Binding-site contacts:
Ligand atom N11 contacts residue LEU147 of chain 1.A at 3.8 Å.
Ligand atom C17 contacts residue THR92 of chain 1.A at 3.5 Å.
Ligand atom C10 contacts residue THR92 of chain 1.A at 3.3 Å.
Ligand atom C13 contacts residue TYR30 of chain 1.A at 3.3 Å (hydrophobic).
Ligand atom N08 contacts residue PHE94 of chain 1.A at 3.8 Å.
Ligand atom O14 contacts residue PHE159 of chain 1.A at 3.9 Å.
Ligand atom N08 contacts residue MET95 of chain 1.A at 2.9 Å (h-bond).
Ligand atom C01 contacts residue LEU147 of chain 1.A at 3.7 Å (hydrophobic).
Ligand atom C28 contacts residue PHE94 of chain 1.A at 3.8 Å (hydrophobic).
Ligand atom CL4 contacts residue VAL33 of chain 1.A at 3.8 Å.
Ligand atom C28 contacts residue GLY98 of chain 1.A at 3.5 Å.
Ligand atom O14 contacts residue VAL33 of chain 1.A at 3.7 Å.
Ligand atom C28 contacts residue MET95 of chain 1.A at 3.2 Å (hydrophobic).
Ligand atom C10 contacts residue ALA46 of chain 1.A at 3.7 Å (hydrophobic).
Ligand atom CL4 contacts residue LYS48 of chain 1.A at 3.6 Å.
Ligand atom C01 contacts residue ALA46 of chain 1.A at 3.5 Å (hydrophobic).
Ligand atom C27 contacts residue MET95 of chain 1.A at 3.5 Å (hydrophobic).
Ligand atom C15 contacts residue ASP158 of chain 1.A at 3.8 Å.
Ligand atom C31 contacts residue GLY98 of chain 1.A at 3.7 Å.
Ligand atom C34 contacts residue TYR97 of chain 1.A at 3.4 Å (hydrophobic).
Ligand atom C30 contacts residue GLY98 of chain 1.A at 3.5 Å.
Ligand atom C29 contacts residue GLY98 of chain 1.A at 3.4 Å.
Ligand atom C17 contacts residue ILE90 of chain 1.A at 3.8 Å (hydrophobic).
Ligand atom CL4 contacts residue VAL47 of chain 1.A at 3.8 Å.
Ligand atom C02 contacts residue ALA46 of chain 1.A at 3.4 Å (hydrophobic).
Ligand atom CL5 contacts residue ALA157 of chain 1.A at 3.5 Å.
Ligand atom C26 contacts residue GLY98 of chain 1.A at 3.8 Å.
Ligand atom C15 contacts residue PHE159 of chain 1.A at 3.8 Å (hydrophobic).
Ligand atom N03 contacts residue MET95 of chain 1.A at 3.0 Å (h-bond).
Ligand atom N03 contacts residue PHE94 of chain 1.A at 3.9 Å.
Ligand atom C27 contacts residue GLY98 of chain 1.A at 3.8 Å.
Ligand atom CL5 contacts residue PHE159 of chain 1.A at 3.7 Å.
Ligand atom CL5 contacts residue ASP158 of chain 1.A at 3.5 Å.
Ligand atom CL4 contacts residue ALA46 of chain 1.A at 3.9 Å.
Ligand atom C02 contacts residue MET95 of chain 1.A at 3.6 Å (hydrophobic).
Ligand atom C06 contacts residue LEU147 of chain 1.A at 3.5 Å (hydrophobic).
Ligand atom C02 contacts residue GLU93 of chain 1.A at 3.3 Å.
Ligand atom C29 contacts residue LEU25 of chain 1.A at 3.9 Å (hydrophobic).
Ligand atom C18 contacts residue THR92 of chain 1.A at 3.5 Å.
Ligand atom N05 contacts residue LEU147 of chain 1.A at 3.6 Å.

Sequence of chain 1.A:
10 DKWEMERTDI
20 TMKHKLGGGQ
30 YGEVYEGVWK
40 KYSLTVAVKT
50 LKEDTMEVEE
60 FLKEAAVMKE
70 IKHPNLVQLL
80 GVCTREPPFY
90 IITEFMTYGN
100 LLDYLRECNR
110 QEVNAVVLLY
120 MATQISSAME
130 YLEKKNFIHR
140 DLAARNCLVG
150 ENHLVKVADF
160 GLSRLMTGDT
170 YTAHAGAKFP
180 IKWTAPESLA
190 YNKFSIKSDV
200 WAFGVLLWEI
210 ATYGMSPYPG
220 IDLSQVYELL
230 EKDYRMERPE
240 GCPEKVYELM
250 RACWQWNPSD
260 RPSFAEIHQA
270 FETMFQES

A protein and the small-molecule ligand that binds it are described below.
Small molecule (SMILES): Cc1cc(Nc2ncc3cc(-c4c(Cl)cccc4Cl)c(=O)n(C)c3n2)ccc1F